Sequence of chain 1.A:
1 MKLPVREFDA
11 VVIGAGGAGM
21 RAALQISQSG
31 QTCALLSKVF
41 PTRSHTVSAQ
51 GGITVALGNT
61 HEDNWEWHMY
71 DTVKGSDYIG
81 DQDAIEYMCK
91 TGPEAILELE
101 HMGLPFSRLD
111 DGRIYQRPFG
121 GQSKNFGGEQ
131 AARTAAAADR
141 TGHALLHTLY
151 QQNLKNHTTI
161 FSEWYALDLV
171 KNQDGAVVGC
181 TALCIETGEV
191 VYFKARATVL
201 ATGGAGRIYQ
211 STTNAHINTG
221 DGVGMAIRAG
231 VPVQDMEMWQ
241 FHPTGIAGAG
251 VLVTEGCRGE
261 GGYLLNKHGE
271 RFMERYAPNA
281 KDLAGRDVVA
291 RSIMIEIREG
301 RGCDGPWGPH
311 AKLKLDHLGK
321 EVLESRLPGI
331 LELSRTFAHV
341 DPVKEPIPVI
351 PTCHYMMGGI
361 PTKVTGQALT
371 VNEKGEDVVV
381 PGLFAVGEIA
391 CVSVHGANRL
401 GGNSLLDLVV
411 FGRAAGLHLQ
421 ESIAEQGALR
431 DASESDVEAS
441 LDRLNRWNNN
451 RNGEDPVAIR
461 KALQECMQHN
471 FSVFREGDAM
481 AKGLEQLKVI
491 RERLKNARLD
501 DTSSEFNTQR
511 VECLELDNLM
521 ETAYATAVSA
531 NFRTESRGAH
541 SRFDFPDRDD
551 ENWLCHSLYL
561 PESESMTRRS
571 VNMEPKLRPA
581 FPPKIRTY

Binding-site contacts:
Ligand atom C1 contacts residue THR254 of chain 1.A at 3.4 Å.
Ligand atom O2 contacts residue FAD1 of chain 1.M at 3.8 Å.
Ligand atom C3 contacts residue ARG286 of chain 1.A at 3.0 Å.
Ligand atom O2 contacts residue ARG286 of chain 1.A at 3.2 Å (salt-bridge).
Ligand atom C1 contacts residue GLY51 of chain 1.A at 3.8 Å.
Ligand atom C1 contacts residue ARG286 of chain 1.A at 3.7 Å.
Ligand atom C1 contacts residue GLU255 of chain 1.A at 3.6 Å.
Ligand atom O4A contacts residue FAD1 of chain 1.M at 2.9 Å.
Ligand atom O4B contacts residue FAD1 of chain 1.M at 2.9 Å.
Ligand atom O1A contacts residue FAD1 of chain 1.M at 3.3 Å (h-bond).
Ligand atom O4A contacts residue GLY402 of chain 1.A at 2.6 Å (h-bond).
Ligand atom C2 contacts residue FAD1 of chain 1.M at 3.1 Å.
Ligand atom O1A contacts residue THR254 of chain 1.A at 2.6 Å (h-bond).
Ligand atom O4B contacts residue ARG286 of chain 1.A at 3.1 Å (salt-bridge).
Ligand atom O1A contacts residue PHE119 of chain 1.A at 3.8 Å.
Ligand atom C1 contacts residue PHE119 of chain 1.A at 3.9 Å (hydrophobic).
Ligand atom C4 contacts residue FAD1 of chain 1.M at 3.2 Å.
Ligand atom O1B contacts residue GLU255 of chain 1.A at 2.7 Å (salt-bridge).
Ligand atom O1A contacts residue GLY51 of chain 1.A at 2.6 Å (h-bond).
Ligand atom O1B contacts residue ARG286 of chain 1.A at 3.3 Å (salt-bridge).
Ligand atom C4 contacts residue ARG399 of chain 1.A at 3.4 Å.
Ligand atom O1B contacts residue HIS242 of chain 1.A at 2.9 Å (h-bond).
Ligand atom C3 contacts residue FAD1 of chain 1.M at 3.0 Å.
Ligand atom O4B contacts residue HIS354 of chain 1.A at 3.1 Å (h-bond).
Ligand atom O4A contacts residue ARG286 of chain 1.A at 3.6 Å.
Ligand atom O4B contacts residue ARG399 of chain 1.A at 2.7 Å (salt-bridge).
Ligand atom C2 contacts residue ARG286 of chain 1.A at 3.5 Å.
Ligand atom C1 contacts residue HIS242 of chain 1.A at 3.9 Å.
Ligand atom O2 contacts residue HIS354 of chain 1.A at 3.1 Å (h-bond).
Ligand atom O1A contacts residue GLU255 of chain 1.A at 3.9 Å.
Ligand atom O2 contacts residue LEU252 of chain 1.A at 3.9 Å.
Ligand atom O1A contacts residue GLN50 of chain 1.A at 3.8 Å.
Ligand atom C3 contacts residue PHE119 of chain 1.A at 3.9 Å (hydrophobic).
Ligand atom C1 contacts residue FAD1 of chain 1.M at 3.8 Å.
Ligand atom O1B contacts residue THR254 of chain 1.A at 3.5 Å (h-bond).
Ligand atom O4A contacts residue GLY401 of chain 1.A at 3.3 Å.
Ligand atom O4A contacts residue ARG399 of chain 1.A at 2.9 Å (salt-bridge).
Ligand atom O2 contacts residue HIS242 of chain 1.A at 3.2 Å.
Ligand atom C4 contacts residue GLY402 of chain 1.A at 3.7 Å.
Ligand atom C4 contacts residue ARG286 of chain 1.A at 3.3 Å.

The small molecule below binds the protein below.
Small molecule (SMILES): O=C([O-])[C@H](O)/C=C(/[O-])O